Binding-site contacts:
Ligand atom C7 contacts residue ASN259 of chain 1.G at 3.5 Å.
Ligand atom O5 contacts residue GLU238 of chain 1.G at 3.9 Å.
Ligand atom C5 contacts residue ASN259 of chain 1.G at 3.7 Å.
Ligand atom C6 contacts residue GLN317 of chain 1.G at 3.9 Å.
Ligand atom C2 contacts residue GLU238 of chain 1.G at 4.2 Å.
Ligand atom N2 contacts residue THR260 of chain 1.G at 4.0 Å.
Ligand atom C1 contacts residue GLU239 of chain 1.G at 4.3 Å.
Ligand atom C1 contacts residue LYS313 of chain 1.G at 4.1 Å.
Ligand atom O5 contacts residue GLU239 of chain 1.G at 3.7 Å.
Ligand atom C6 contacts residue GLU239 of chain 1.G at 4.5 Å.
Ligand atom C4 contacts residue ASN259 of chain 1.G at 4.2 Å.
Ligand atom C8 contacts residue ASN259 of chain 1.G at 4.4 Å.
Ligand atom C7 contacts residue THR260 of chain 1.G at 4.4 Å.
Ligand atom O5 contacts residue ASN259 of chain 1.G at 2.4 Å (h-bond).
Ligand atom O5 contacts residue VAL240 of chain 1.G at 4.2 Å.
Ligand atom C8 contacts residue THR260 of chain 1.G at 3.8 Å.
Ligand atom O6 contacts residue GLN317 of chain 1.G at 3.2 Å (h-bond).
Ligand atom C3 contacts residue ASN259 of chain 1.G at 3.8 Å.
Ligand atom C1 contacts residue GLU238 of chain 1.G at 4.1 Å.
Ligand atom C5 contacts residue LYS313 of chain 1.G at 3.9 Å.
Ligand atom C2 contacts residue ASN259 of chain 1.G at 2.4 Å.
Ligand atom O6 contacts residue LYS313 of chain 1.G at 4.3 Å.
Ligand atom C1 contacts residue ASN259 of chain 1.G at 1.4 Å.
Ligand atom O7 contacts residue ASN259 of chain 1.G at 3.6 Å.
Ligand atom O5 contacts residue LYS313 of chain 1.G at 4.2 Å.
Ligand atom O7 contacts residue GLU238 of chain 1.G at 4.2 Å.
Ligand atom N2 contacts residue ASN259 of chain 1.G at 2.9 Å (h-bond).

Sequence of chain 1.G:
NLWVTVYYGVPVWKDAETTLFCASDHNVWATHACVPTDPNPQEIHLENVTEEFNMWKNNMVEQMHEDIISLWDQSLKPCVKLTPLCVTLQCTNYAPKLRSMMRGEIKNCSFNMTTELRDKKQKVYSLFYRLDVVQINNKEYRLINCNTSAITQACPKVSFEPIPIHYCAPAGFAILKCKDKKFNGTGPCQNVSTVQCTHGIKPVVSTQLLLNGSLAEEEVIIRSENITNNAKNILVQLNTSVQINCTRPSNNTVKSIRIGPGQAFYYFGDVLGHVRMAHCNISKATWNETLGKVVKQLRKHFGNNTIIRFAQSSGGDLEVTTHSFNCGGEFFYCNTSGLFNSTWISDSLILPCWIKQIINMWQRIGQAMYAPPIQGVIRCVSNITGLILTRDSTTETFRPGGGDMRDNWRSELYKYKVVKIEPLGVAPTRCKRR

A protein and the small-molecule ligand that binds it are described below.
Small molecule (SMILES): CC(=O)N[C@@H]1[C@@H](O)[C@H](O)[C@@H](CO)O[C@H]1O